Binding-site contacts:
Ligand atom O7 contacts residue SER60 of chain 1.B at 4.3 Å.
Ligand atom O5 contacts residue ASN59 of chain 1.B at 2.4 Å (h-bond).
Ligand atom C8 contacts residue VAL52 of chain 1.B at 4.0 Å (hydrophobic).
Ligand atom C2 contacts residue ASN59 of chain 1.B at 2.2 Å.
Ligand atom C8 contacts residue GLU41 of chain 1.B at 3.7 Å.
Ligand atom C7 contacts residue SER61 of chain 1.B at 4.2 Å.
Ligand atom O7 contacts residue VAL52 of chain 1.B at 4.4 Å.
Ligand atom N2 contacts residue ASN54 of chain 1.B at 3.9 Å.
Ligand atom C3 contacts residue ASN59 of chain 1.B at 3.6 Å.
Ligand atom C7 contacts residue ASN59 of chain 1.B at 3.7 Å.
Ligand atom N2 contacts residue ASN59 of chain 1.B at 2.9 Å (h-bond).
Ligand atom C4 contacts residue ASN59 of chain 1.B at 4.0 Å.
Ligand atom C8 contacts residue ASN54 of chain 1.B at 4.2 Å.
Ligand atom C7 contacts residue ASN54 of chain 1.B at 4.2 Å.
Ligand atom C1 contacts residue ASN59 of chain 1.B at 1.4 Å.
Ligand atom C5 contacts residue ASN59 of chain 1.B at 3.6 Å.
Ligand atom O7 contacts residue ASN59 of chain 1.B at 3.8 Å.
Ligand atom O7 contacts residue SER61 of chain 1.B at 3.2 Å (h-bond).

Sequence of chain 1.B:
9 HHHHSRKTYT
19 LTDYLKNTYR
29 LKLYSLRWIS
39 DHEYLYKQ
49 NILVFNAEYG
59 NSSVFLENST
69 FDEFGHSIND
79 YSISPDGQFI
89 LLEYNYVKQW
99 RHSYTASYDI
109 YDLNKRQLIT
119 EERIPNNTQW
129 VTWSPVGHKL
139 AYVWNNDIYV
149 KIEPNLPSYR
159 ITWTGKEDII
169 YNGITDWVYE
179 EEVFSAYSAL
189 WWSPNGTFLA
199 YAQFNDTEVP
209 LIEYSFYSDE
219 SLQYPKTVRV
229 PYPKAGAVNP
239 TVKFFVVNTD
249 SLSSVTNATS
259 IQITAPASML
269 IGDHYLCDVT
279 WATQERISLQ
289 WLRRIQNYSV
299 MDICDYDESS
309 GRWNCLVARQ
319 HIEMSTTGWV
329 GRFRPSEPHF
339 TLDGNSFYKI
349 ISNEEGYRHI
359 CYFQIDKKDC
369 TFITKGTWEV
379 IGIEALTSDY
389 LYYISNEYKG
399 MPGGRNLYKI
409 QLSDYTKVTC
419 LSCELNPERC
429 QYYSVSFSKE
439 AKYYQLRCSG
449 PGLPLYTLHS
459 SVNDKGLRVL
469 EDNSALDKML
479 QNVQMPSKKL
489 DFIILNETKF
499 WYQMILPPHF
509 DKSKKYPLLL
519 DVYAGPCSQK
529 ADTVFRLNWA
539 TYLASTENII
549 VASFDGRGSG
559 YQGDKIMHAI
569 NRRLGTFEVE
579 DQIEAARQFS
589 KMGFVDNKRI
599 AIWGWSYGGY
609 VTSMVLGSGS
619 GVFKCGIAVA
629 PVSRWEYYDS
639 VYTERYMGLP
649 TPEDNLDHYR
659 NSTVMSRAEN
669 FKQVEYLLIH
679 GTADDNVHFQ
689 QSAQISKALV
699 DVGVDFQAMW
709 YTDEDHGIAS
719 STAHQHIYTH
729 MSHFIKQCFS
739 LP

This small molecule binds to this protein.
Small molecule (SMILES): CC(=O)N[C@@H]1[C@@H](O)[C@H](O)[C@@H](CO)O[C@H]1O